This protein binds this small molecule.
Small molecule (SMILES): COc1ccc2[nH]c3c(c2c1)CCNC3

Sequence of chain 1.A:
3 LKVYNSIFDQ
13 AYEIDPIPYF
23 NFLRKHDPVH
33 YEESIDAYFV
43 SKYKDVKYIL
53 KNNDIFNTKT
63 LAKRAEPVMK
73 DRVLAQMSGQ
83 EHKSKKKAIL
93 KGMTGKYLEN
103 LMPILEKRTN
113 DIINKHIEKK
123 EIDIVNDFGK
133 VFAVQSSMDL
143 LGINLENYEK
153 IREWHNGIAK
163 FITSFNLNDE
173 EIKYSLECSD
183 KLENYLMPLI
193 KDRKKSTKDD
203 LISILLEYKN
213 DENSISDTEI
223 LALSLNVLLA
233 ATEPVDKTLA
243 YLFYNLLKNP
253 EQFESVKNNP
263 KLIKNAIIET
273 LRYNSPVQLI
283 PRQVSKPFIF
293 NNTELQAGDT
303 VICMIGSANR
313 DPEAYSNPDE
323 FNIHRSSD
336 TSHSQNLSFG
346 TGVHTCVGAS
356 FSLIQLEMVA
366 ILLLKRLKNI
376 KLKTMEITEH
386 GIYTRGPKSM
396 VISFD

Binding-site contacts:
Ligand atom C9 contacts residue GLU235 of chain 1.A at 4.4 Å.
Ligand atom O1 contacts residue ILE164 of chain 1.A at 4.4 Å.
Ligand atom C1 contacts residue GLU235 of chain 1.A at 3.9 Å.
Ligand atom N2 contacts residue ALA232 of chain 1.A at 3.7 Å.
Ligand atom C10 contacts residue ALA232 of chain 1.A at 2.9 Å (hydrophobic).
Ligand atom C6 contacts residue HEM1 of chain 1.B at 4.0 Å.
Ligand atom C2 contacts residue ILE164 of chain 1.A at 4.3 Å (hydrophobic).
Ligand atom C11 contacts residue PRO236 of chain 1.A at 4.0 Å (hydrophobic).
Ligand atom C3 contacts residue TYR388 of chain 1.A at 3.9 Å (hydrophobic).
Ligand atom C10 contacts residue LEU231 of chain 1.A at 4.4 Å (hydrophobic).
Ligand atom C7 contacts residue ALA232 of chain 1.A at 4.1 Å (hydrophobic).
Ligand atom C4 contacts residue ILE164 of chain 1.A at 4.0 Å (hydrophobic).
Ligand atom C12 contacts residue HEM1 of chain 1.B at 2.6 Å.
Ligand atom O1 contacts residue THR389 of chain 1.A at 4.0 Å.
Ligand atom O1 contacts residue ALA161 of chain 1.A at 4.5 Å.
Ligand atom C10 contacts residue HEM1 of chain 1.B at 4.1 Å.
Ligand atom C1 contacts residue ALA161 of chain 1.A at 3.6 Å (hydrophobic).
Ligand atom C1 contacts residue THR165 of chain 1.A at 3.9 Å.
Ligand atom N2 contacts residue HEM1 of chain 1.B at 2.4 Å.
Ligand atom C9 contacts residue THR389 of chain 1.A at 4.3 Å.
Ligand atom C7 contacts residue VAL279 of chain 1.A at 4.4 Å (hydrophobic).
Ligand atom C11 contacts residue HEM1 of chain 1.B at 2.6 Å.
Ligand atom C3 contacts residue ILE164 of chain 1.A at 3.5 Å (hydrophobic).
Ligand atom C10 contacts residue PRO236 of chain 1.A at 3.7 Å (hydrophobic).
Ligand atom O1 contacts residue THR165 of chain 1.A at 2.9 Å.
Ligand atom N2 contacts residue CYS351 of chain 1.A at 4.5 Å.
Ligand atom C2 contacts residue THR389 of chain 1.A at 4.1 Å.
Ligand atom C9 contacts residue LEU231 of chain 1.A at 4.4 Å (hydrophobic).
Ligand atom C11 contacts residue ALA232 of chain 1.A at 3.2 Å (hydrophobic).
Ligand atom C4 contacts residue TYR388 of chain 1.A at 3.7 Å (hydrophobic).
Ligand atom O1 contacts residue GLU235 of chain 1.A at 4.4 Å.
Ligand atom C3 contacts residue THR165 of chain 1.A at 3.8 Å.
Ligand atom C1 contacts residue LEU231 of chain 1.A at 3.5 Å (hydrophobic).
Ligand atom C2 contacts residue THR165 of chain 1.A at 3.8 Å.
Ligand atom C10 contacts residue VAL279 of chain 1.A at 4.5 Å (hydrophobic).